Binding-site contacts:
Ligand atom C5 contacts residue THR451 of chain 1.B at 4.0 Å.
Ligand atom C6 contacts residue THR451 of chain 1.B at 3.6 Å.
Ligand atom O7 contacts residue ILE447 of chain 1.B at 4.2 Å.
Ligand atom C3 contacts residue ASN449 of chain 1.B at 3.9 Å.
Ligand atom C5 contacts residue ASN449 of chain 1.B at 3.7 Å.
Ligand atom O5 contacts residue THR451 of chain 1.B at 3.4 Å (h-bond).
Ligand atom C4 contacts residue ASN449 of chain 1.B at 4.3 Å.
Ligand atom C8 contacts residue ASP454 of chain 1.B at 3.7 Å.
Ligand atom N2 contacts residue ILE41 of chain 1.C at 4.2 Å.
Ligand atom N2 contacts residue ASN449 of chain 1.B at 3.0 Å (h-bond).
Ligand atom O5 contacts residue ASN449 of chain 1.B at 2.4 Å (h-bond).
Ligand atom O7 contacts residue ILE41 of chain 1.C at 3.5 Å.
Ligand atom C2 contacts residue ASN449 of chain 1.B at 2.5 Å.
Ligand atom C1 contacts residue ASN449 of chain 1.B at 1.5 Å.
Ligand atom O7 contacts residue ASN449 of chain 1.B at 2.9 Å (h-bond).
Ligand atom C7 contacts residue ASN449 of chain 1.B at 3.3 Å.
Ligand atom C7 contacts residue ILE41 of chain 1.C at 4.0 Å (hydrophobic).
Ligand atom C1 contacts residue THR451 of chain 1.B at 4.3 Å.

Sequence of chain 1.C:
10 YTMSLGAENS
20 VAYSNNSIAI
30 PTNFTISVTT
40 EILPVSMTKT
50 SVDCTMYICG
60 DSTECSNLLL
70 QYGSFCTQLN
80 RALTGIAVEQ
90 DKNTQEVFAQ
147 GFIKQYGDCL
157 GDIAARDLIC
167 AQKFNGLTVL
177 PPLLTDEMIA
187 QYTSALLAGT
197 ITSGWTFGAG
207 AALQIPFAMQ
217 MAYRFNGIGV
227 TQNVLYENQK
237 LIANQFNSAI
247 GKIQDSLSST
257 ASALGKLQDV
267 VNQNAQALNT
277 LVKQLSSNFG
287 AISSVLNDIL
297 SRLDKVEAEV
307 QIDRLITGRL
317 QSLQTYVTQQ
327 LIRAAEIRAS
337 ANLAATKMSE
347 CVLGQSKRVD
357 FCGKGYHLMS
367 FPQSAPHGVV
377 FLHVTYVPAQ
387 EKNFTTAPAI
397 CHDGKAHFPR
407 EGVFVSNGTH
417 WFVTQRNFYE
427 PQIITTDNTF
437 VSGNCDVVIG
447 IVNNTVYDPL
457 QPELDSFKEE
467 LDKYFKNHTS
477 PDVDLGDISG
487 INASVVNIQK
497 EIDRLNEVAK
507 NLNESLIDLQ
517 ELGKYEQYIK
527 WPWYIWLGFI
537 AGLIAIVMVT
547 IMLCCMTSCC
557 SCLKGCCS

This protein binds this small molecule.
Small molecule (SMILES): CC(=O)N[C@H]1[C@H](O[C@H]2[C@H](O)[C@@H](NC(C)=O)CO[C@@H]2CO)O[C@H](CO)[C@@H](O[C@H]2O[C@H](CO)[C@@H](O)[C@H](O[C@H]3O[C@H](CO)[C@@H](O)[C@H](O)[C@@H]3O)[C@@H]2O)[C@@H]1O

Sequence of chain 1.B:
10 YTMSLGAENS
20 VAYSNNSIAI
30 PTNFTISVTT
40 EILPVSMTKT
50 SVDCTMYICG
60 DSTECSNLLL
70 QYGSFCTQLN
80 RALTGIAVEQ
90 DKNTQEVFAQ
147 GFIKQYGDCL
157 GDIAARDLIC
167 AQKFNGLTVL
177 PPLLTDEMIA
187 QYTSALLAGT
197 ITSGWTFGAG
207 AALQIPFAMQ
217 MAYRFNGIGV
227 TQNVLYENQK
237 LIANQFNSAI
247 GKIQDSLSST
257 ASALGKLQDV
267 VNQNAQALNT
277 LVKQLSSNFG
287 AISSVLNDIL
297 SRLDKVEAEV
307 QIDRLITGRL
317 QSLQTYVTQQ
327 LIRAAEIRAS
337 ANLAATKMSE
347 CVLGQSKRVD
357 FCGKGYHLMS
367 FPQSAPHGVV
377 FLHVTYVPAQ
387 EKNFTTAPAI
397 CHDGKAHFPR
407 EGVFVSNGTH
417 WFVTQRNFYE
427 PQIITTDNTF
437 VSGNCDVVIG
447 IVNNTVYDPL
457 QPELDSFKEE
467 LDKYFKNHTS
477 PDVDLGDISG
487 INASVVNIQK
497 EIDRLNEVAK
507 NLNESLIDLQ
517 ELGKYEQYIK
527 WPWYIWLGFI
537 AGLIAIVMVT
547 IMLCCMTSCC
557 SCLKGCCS